Binding-site contacts:
Ligand atom C1 contacts residue HIS56 of chain 1.A at 3.4 Å.
Ligand atom C11 contacts residue TYR78 of chain 1.A at 3.8 Å (hydrophobic).
Ligand atom C14 contacts residue SER58 of chain 1.A at 3.4 Å.
Ligand atom C5 contacts residue GLY80 of chain 1.A at 3.5 Å.
Ligand atom C5 contacts residue ALA79 of chain 1.A at 3.5 Å (hydrophobic).
Ligand atom C15 contacts residue PHE59 of chain 1.A at 3.6 Å (hydrophobic).
Ligand atom C9 contacts residue TYR78 of chain 1.A at 3.5 Å (hydrophobic).
Ligand atom N8 contacts residue PHE59 of chain 1.A at 3.8 Å.
Ligand atom C9 contacts residue PHE59 of chain 1.A at 3.8 Å (hydrophobic).
Ligand atom C11 contacts residue GLY77 of chain 1.A at 3.8 Å.
Ligand atom C16 contacts residue PHE28 of chain 1.A at 3.6 Å (hydrophobic).
Ligand atom C1 contacts residue TYR78 of chain 1.A at 3.9 Å (hydrophobic).
Ligand atom C6 contacts residue PHE81 of chain 1.A at 3.8 Å (hydrophobic).
Ligand atom C19 contacts residue PRO60 of chain 1.A at 3.6 Å (hydrophobic).
Ligand atom C18 contacts residue PRO60 of chain 1.A at 3.9 Å (hydrophobic).
Ligand atom C2 contacts residue SER58 of chain 1.A at 3.4 Å.
Ligand atom CL7 contacts residue GLY80 of chain 1.A at 3.6 Å.
Ligand atom C13 contacts residue SER58 of chain 1.A at 3.3 Å.
Ligand atom O12 contacts residue PHE59 of chain 1.A at 3.2 Å.
Ligand atom C2 contacts residue TYR78 of chain 1.A at 3.3 Å (hydrophobic).
Ligand atom C16 contacts residue SER58 of chain 1.A at 3.3 Å.
Ligand atom C14 contacts residue PHE28 of chain 1.A at 3.4 Å (hydrophobic).
Ligand atom C15 contacts residue PRO60 of chain 1.A at 3.8 Å (hydrophobic).
Ligand atom N8 contacts residue TYR78 of chain 1.A at 3.5 Å.
Ligand atom O10 contacts residue GLY77 of chain 1.A at 3.4 Å.
Ligand atom C17 contacts residue PRO60 of chain 1.A at 3.5 Å (hydrophobic).
Ligand atom C11 contacts residue PHE59 of chain 1.A at 3.7 Å (hydrophobic).
Ligand atom C6 contacts residue ALA79 of chain 1.A at 3.4 Å (hydrophobic).
Ligand atom O10 contacts residue TYR78 of chain 1.A at 3.0 Å (h-bond).
Ligand atom C2 contacts residue HIS56 of chain 1.A at 3.5 Å.
Ligand atom C15 contacts residue PHE28 of chain 1.A at 3.5 Å (hydrophobic).
Ligand atom C17 contacts residue PHE28 of chain 1.A at 3.5 Å (hydrophobic).
Ligand atom C4 contacts residue SER58 of chain 1.A at 3.3 Å.
Ligand atom C5 contacts residue PHE81 of chain 1.A at 3.7 Å (hydrophobic).
Ligand atom C11 contacts residue PHE28 of chain 1.A at 3.5 Å (hydrophobic).
Ligand atom O12 contacts residue SER58 of chain 1.A at 3.7 Å.
Ligand atom O10 contacts residue ALA79 of chain 1.A at 3.6 Å (h-bond).
Ligand atom N8 contacts residue SER58 of chain 1.A at 2.9 Å (h-bond).
Ligand atom C19 contacts residue PHE28 of chain 1.A at 3.9 Å (hydrophobic).
Ligand atom C3 contacts residue HIS56 of chain 1.A at 3.8 Å.

This protein binds this small molecule.
Small molecule (SMILES): O=C(COCc1ccccc1)Nc1ccc(Cl)cc1

Sequence of chain 1.A:
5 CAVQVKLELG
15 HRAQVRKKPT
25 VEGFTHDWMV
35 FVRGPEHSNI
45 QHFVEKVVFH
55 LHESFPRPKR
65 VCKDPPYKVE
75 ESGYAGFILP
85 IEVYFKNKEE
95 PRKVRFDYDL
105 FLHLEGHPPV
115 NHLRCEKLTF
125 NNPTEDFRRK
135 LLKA